Sequence of chain 49.A:
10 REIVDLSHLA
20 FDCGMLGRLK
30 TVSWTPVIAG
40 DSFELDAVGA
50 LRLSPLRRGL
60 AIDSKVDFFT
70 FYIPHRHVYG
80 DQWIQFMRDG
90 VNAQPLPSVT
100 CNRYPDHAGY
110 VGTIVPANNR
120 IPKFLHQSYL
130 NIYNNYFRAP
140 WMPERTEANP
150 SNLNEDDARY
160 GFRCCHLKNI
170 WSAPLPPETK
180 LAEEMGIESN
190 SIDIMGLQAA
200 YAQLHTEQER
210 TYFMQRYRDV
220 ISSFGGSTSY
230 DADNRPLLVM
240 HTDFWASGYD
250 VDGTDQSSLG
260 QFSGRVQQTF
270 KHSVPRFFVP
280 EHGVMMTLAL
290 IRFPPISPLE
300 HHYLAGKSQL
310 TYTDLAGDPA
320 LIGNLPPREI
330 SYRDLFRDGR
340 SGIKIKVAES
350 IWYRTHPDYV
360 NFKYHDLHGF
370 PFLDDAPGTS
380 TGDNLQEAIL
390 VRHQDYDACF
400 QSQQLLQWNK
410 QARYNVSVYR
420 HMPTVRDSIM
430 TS

Sequence of chain 50.A:
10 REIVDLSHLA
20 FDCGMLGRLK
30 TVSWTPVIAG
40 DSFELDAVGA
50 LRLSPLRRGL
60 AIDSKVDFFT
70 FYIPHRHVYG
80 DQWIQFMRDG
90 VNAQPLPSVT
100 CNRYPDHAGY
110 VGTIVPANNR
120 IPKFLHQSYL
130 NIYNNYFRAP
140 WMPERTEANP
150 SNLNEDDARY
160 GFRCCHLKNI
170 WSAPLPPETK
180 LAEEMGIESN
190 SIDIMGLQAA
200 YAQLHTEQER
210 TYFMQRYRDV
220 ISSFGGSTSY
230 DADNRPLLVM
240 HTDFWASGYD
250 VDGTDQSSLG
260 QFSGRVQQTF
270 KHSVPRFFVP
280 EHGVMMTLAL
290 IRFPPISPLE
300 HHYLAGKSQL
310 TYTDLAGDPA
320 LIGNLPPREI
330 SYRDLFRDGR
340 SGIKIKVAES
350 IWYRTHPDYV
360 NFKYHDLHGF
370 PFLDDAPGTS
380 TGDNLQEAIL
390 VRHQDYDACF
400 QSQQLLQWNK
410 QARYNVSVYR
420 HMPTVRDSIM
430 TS

The small molecule below binds the protein below.
Small molecule (SMILES): Nc1ncnc2c1N1CN2[C@H]2C[C@]3(OP3(O)(O)OC[C@H]3OCC[C@@H]3O[P](=O)(O)OC[C@H]3O[C@@H]1C[C@@H]3O)[C@@H](CO[P](=O)(O)O[C@H]1CCO[C@@H]1COP(=O)=O)O2

Sequence of chain 49.C:
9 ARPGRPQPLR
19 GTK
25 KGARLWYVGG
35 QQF

Binding-site contacts:
Ligand atom C2 contacts residue GLU208 of chain 49.A at 1.6 Å.
Ligand atom OP2 contacts residue ARG425 of chain 50.A at 3.8 Å.
Ligand atom C4 contacts residue ARG425 of chain 50.A at 3.6 Å.
Ligand atom C4 contacts residue GLU208 of chain 49.A at 3.4 Å.
Ligand atom OP1 contacts residue ARG28 of chain 49.C at 3.2 Å (salt-bridge).
Ligand atom N6 contacts residue GLU208 of chain 49.A at 3.4 Å (salt-bridge).
Ligand atom N3 contacts residue GLU208 of chain 49.A at 2.7 Å (salt-bridge).
Ligand atom O5' contacts residue TYR31 of chain 49.C at 3.4 Å (h-bond).
Ligand atom O3' contacts residue ARG425 of chain 50.A at 3.8 Å.
Ligand atom O3' contacts residue DC1 of chain 49.E at 3.3 Å.
Ligand atom O5' contacts residue DC1 of chain 49.H at 2.6 Å.
Ligand atom N1 contacts residue ARG425 of chain 50.A at 3.6 Å (salt-bridge).
Ligand atom C4' contacts residue DC1 of chain 49.H at 2.8 Å.
Ligand atom O5' contacts residue ARG28 of chain 49.C at 3.4 Å.
Ligand atom C2 contacts residue ARG425 of chain 50.A at 3.1 Å.
Ligand atom O5' contacts residue ARG425 of chain 50.A at 2.8 Å.
Ligand atom O3' contacts residue THR423 of chain 50.A at 3.8 Å.
Ligand atom C5 contacts residue GLU208 of chain 49.A at 3.4 Å.
Ligand atom C6 contacts residue GLU208 of chain 49.A at 2.6 Å.
Ligand atom C2 contacts residue PHE212 of chain 49.A at 3.8 Å (hydrophobic).
Ligand atom OP2 contacts residue DC1 of chain 49.H at 2.0 Å.
Ligand atom OP2 contacts residue THR423 of chain 50.A at 2.9 Å.
Ligand atom O3' contacts residue ARG28 of chain 49.C at 3.5 Å (salt-bridge).
Ligand atom N3 contacts residue ARG425 of chain 50.A at 3.1 Å (salt-bridge).
Ligand atom C1' contacts residue ALA27 of chain 49.C at 3.8 Å (hydrophobic).
Ligand atom OP1 contacts residue GLY34 of chain 49.C at 3.8 Å.
Ligand atom P contacts residue DC1 of chain 49.H at 2.5 Å.
Ligand atom C3' contacts residue DC1 of chain 49.E at 2.9 Å.
Ligand atom N3 contacts residue PHE212 of chain 49.A at 2.9 Å.
Ligand atom P contacts residue ARG425 of chain 50.A at 3.5 Å.
Ligand atom C1' contacts residue DC1 of chain 49.E at 3.6 Å.
Ligand atom OP2 contacts residue ASP426 of chain 50.A at 2.8 Å (salt-bridge).
Ligand atom N1 contacts residue GLU208 of chain 49.A at 1.5 Å (salt-bridge).
Ligand atom O4' contacts residue PHE212 of chain 49.A at 3.4 Å.
Ligand atom C2' contacts residue DC1 of chain 49.E at 2.2 Å.
Ligand atom C1' contacts residue PHE212 of chain 49.A at 3.5 Å (hydrophobic).
Ligand atom C5' contacts residue DC1 of chain 49.H at 2.3 Å.
Ligand atom O4' contacts residue ARG425 of chain 50.A at 3.7 Å.
Ligand atom C5' contacts residue ARG28 of chain 49.C at 3.1 Å.
Ligand atom C5' contacts residue TYR31 of chain 49.C at 2.9 Å (hydrophobic).